Sequence of chain 33.D:
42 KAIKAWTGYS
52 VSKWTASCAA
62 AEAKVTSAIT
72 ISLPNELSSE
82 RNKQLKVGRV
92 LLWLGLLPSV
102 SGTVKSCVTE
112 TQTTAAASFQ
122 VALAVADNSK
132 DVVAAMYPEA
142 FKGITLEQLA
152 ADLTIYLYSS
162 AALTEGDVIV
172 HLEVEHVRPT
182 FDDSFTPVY

Sequence of chain 33.E:
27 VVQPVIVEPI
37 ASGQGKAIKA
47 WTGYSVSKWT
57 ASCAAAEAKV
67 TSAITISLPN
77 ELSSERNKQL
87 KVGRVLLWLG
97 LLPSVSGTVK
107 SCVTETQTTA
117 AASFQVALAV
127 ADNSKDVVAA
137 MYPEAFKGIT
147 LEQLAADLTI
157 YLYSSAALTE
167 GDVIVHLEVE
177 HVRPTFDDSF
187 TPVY

Binding-site contacts:
Ligand atom C6 contacts residue THR48 of chain 33.D at 4.2 Å.
Ligand atom N1 contacts residue THR48 of chain 33.D at 4.0 Å.
Ligand atom N7 contacts residue TRP47 of chain 33.D at 3.7 Å.
Ligand atom C5 contacts residue TRP47 of chain 33.D at 3.8 Å (hydrophobic).
Ligand atom N6 contacts residue TYR50 of chain 33.D at 4.2 Å.
Ligand atom C2 contacts residue TRP47 of chain 33.D at 4.2 Å (hydrophobic).
Ligand atom O4' contacts residue LYS143 of chain 33.D at 4.1 Å.
Ligand atom N9 contacts residue TRP47 of chain 33.D at 3.9 Å.
Ligand atom N1 contacts residue TRP47 of chain 33.D at 4.3 Å.
Ligand atom OP2 contacts residue GLY49 of chain 33.E at 4.2 Å.
Ligand atom C5' contacts residue VAL178 of chain 33.E at 4.5 Å (hydrophobic).
Ligand atom C8 contacts residue TRP47 of chain 33.D at 3.8 Å (hydrophobic).
Ligand atom C1' contacts residue TRP47 of chain 33.D at 4.3 Å (hydrophobic).
Ligand atom C4 contacts residue TRP47 of chain 33.D at 3.9 Å (hydrophobic).
Ligand atom N3 contacts residue TRP47 of chain 33.D at 4.1 Å.
Ligand atom C6 contacts residue TRP47 of chain 33.D at 3.9 Å (hydrophobic).
Ligand atom O4' contacts residue TRP47 of chain 33.D at 4.1 Å.
Ligand atom OP2 contacts residue VAL178 of chain 33.E at 4.5 Å.
Ligand atom N6 contacts residue TRP47 of chain 33.D at 3.8 Å.
Ligand atom N6 contacts residue THR48 of chain 33.D at 3.3 Å (h-bond).

This small molecule binds to this protein.
Small molecule (SMILES): Nc1ncnc2c1ncn2[C@@H]1O[C@H](COO[C@@H]2C[C@@H](CO[P](=O)(O)O[C@H]3[C@@H](O)[C@H](n4cnc5c(N)ncnc54)O[C@@H]3COP(=O)=O)O[C@H]2n2ccc(=O)[nH]c2=O)[C@@H](OOP(O)OC[C@H]2O[C@@H](n3ccc(=O)[nH]c3=O)[C@H](O)[C@@H]2O)[C@H]1O.Op1oo1